Binding-site contacts:
Ligand atom CE2 contacts residue PRO244 of chain 1.A at 3.5 Å (hydrophobic).
Ligand atom C contacts residue GLU248 of chain 1.A at 3.4 Å.
Ligand atom CE2 contacts residue ILE94 of chain 1.A at 3.9 Å (hydrophobic).
Ligand atom CD2 contacts residue ILE94 of chain 1.A at 4.0 Å (hydrophobic).
Ligand atom CE1 contacts residue LYS98 of chain 1.A at 3.7 Å.
Ligand atom CB contacts residue GLU248 of chain 1.A at 3.8 Å.
Ligand atom N contacts residue GLU248 of chain 1.A at 3.1 Å (salt-bridge).
Ligand atom C contacts residue GLU248 of chain 1.A at 3.9 Å.
Ligand atom CA contacts residue LYS80 of chain 1.A at 3.9 Å.
Ligand atom CD2 contacts residue LEU249 of chain 1.A at 3.9 Å (hydrophobic).
Ligand atom CD2 contacts residue ILE94 of chain 1.A at 3.4 Å (hydrophobic).
Ligand atom O contacts residue LYS80 of chain 1.A at 2.7 Å (salt-bridge).
Ligand atom CD1 contacts residue PRO244 of chain 1.A at 3.9 Å (hydrophobic).
Ligand atom N contacts residue GLU248 of chain 1.A at 3.1 Å (salt-bridge).
Ligand atom CA contacts residue GLU248 of chain 1.A at 3.8 Å.
Ligand atom CD2 contacts residue PRO244 of chain 1.A at 3.9 Å (hydrophobic).
Ligand atom CD1 contacts residue LEU245 of chain 1.A at 3.9 Å (hydrophobic).
Ligand atom CD2 contacts residue PHE85 of chain 1.A at 3.9 Å (hydrophobic).
Ligand atom C contacts residue LYS80 of chain 1.A at 3.8 Å.
Ligand atom CD1 contacts residue GLN73 of chain 1.A at 3.9 Å.
Ligand atom CZ contacts residue LYS98 of chain 1.A at 3.7 Å.
Ligand atom CA contacts residue GLU248 of chain 1.A at 4.0 Å.
Ligand atom CG contacts residue GLU248 of chain 1.A at 3.4 Å.
Ligand atom CE1 contacts residue PRO244 of chain 1.A at 3.8 Å (hydrophobic).
Ligand atom CB contacts residue VAL76 of chain 1.A at 4.0 Å (hydrophobic).
Ligand atom CE1 contacts residue GLU248 of chain 1.A at 3.7 Å.
Ligand atom O contacts residue GLU248 of chain 1.A at 3.7 Å.
Ligand atom CG contacts residue PRO244 of chain 1.A at 3.9 Å (hydrophobic).
Ligand atom CD2 contacts residue GLN90 of chain 1.A at 3.3 Å.
Ligand atom CB contacts residue GLU248 of chain 1.A at 3.6 Å.
Ligand atom CD1 contacts residue GLU248 of chain 1.A at 3.4 Å.
Ligand atom CD contacts residue GLU248 of chain 1.A at 3.1 Å.
Ligand atom CA contacts residue GLU248 of chain 1.A at 4.0 Å.
Ligand atom N contacts residue GLU248 of chain 1.A at 3.3 Å (salt-bridge).
Ligand atom C contacts residue GLU248 of chain 1.A at 4.1 Å.
Ligand atom CA contacts residue GLU248 of chain 1.A at 3.5 Å.
Ligand atom N contacts residue LEU245 of chain 1.A at 4.0 Å.
Ligand atom CZ contacts residue PRO244 of chain 1.A at 3.7 Å (hydrophobic).
Ligand atom CD2 contacts residue LYS80 of chain 1.A at 3.8 Å.
Ligand atom CG contacts residue GLU248 of chain 1.A at 4.0 Å.

Sequence of chain 1.A:
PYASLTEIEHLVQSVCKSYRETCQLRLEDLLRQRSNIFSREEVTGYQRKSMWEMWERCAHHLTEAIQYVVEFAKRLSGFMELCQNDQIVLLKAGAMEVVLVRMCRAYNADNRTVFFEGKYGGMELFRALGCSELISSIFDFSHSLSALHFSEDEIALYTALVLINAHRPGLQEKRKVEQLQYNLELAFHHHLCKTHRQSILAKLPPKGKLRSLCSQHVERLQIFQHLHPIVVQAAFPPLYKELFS

A protein and the small-molecule ligand that binds it are described below.
Small molecule (SMILES): CC(C)C[C@H](NC(=O)[C@H](CC(C)C)NC(=O)[C@H](CO)NC(=O)[C@H](CC(C)C)NC(=O)[C@H](CC(C)C)NC(=O)[C@H](Cc1ccc(O)cc1)NC(=O)[C@@H]1CCCN1C(=O)[C@H](Cc1ccccc1)NC(=O)[C@@H](N)CCC(=O)O)C(=O)NCC(=O)N[C@@H](C)C=O